Binding-site contacts:
Ligand atom C contacts residue GLU166 of chain 1.A at 3.8 Å.
Ligand atom O contacts residue GLN189 of chain 1.A at 2.9 Å (h-bond).
Ligand atom C3 contacts residue PRO168 of chain 1.A at 3.8 Å (hydrophobic).
Ligand atom O contacts residue MET165 of chain 1.A at 3.4 Å.
Ligand atom CD2 contacts residue HIS163 of chain 1.A at 3.7 Å.
Ligand atom CG1 contacts residue GLU166 of chain 1.A at 3.6 Å.
Ligand atom CG2 contacts residue GLN192 of chain 1.A at 3.6 Å.
Ligand atom C contacts residue CYS145 of chain 1.A at 2.5 Å (hydrophobic).
Ligand atom NAH contacts residue PHE140 of chain 1.A at 3.5 Å (h-bond).
Ligand atom CA contacts residue GLU166 of chain 1.A at 3.7 Å.
Ligand atom O contacts residue CYS145 of chain 1.A at 2.7 Å (h-bond).
Ligand atom O contacts residue GLY143 of chain 1.A at 3.1 Å (h-bond).
Ligand atom CG1 contacts residue MET165 of chain 1.A at 3.6 Å (hydrophobic).
Ligand atom CD1 contacts residue LEU141 of chain 1.A at 3.7 Å (hydrophobic).
Ligand atom OAD contacts residue PHE140 of chain 1.A at 3.3 Å.
Ligand atom CMK contacts residue HIS164 of chain 1.A at 3.7 Å.
Ligand atom OAD contacts residue HIS172 of chain 1.A at 3.6 Å.
Ligand atom N contacts residue THR190 of chain 1.A at 3.7 Å.
Ligand atom CD2 contacts residue GLU166 of chain 1.A at 3.6 Å.
Ligand atom CG contacts residue MET49 of chain 1.A at 3.8 Å (hydrophobic).
Ligand atom OAD contacts residue HIS163 of chain 1.A at 2.6 Å (h-bond).
Ligand atom O contacts residue GLU166 of chain 1.A at 2.9 Å (salt-bridge).
Ligand atom NAH contacts residue GLU166 of chain 1.A at 3.0 Å (salt-bridge).
Ligand atom O contacts residue PRO168 of chain 1.A at 3.4 Å.
Ligand atom OAD contacts residue GLU166 of chain 1.A at 3.6 Å.
Ligand atom N contacts residue GLN189 of chain 1.A at 3.6 Å (h-bond).
Ligand atom CB contacts residue SER144 of chain 1.A at 3.8 Å.
Ligand atom CD2 contacts residue HIS41 of chain 1.A at 3.4 Å.
Ligand atom CMK contacts residue HIS41 of chain 1.A at 3.0 Å.
Ligand atom N contacts residue HIS164 of chain 1.A at 3.1 Å (h-bond).
Ligand atom CG2 contacts residue THR190 of chain 1.A at 3.5 Å.
Ligand atom CA contacts residue GLU166 of chain 1.A at 3.7 Å.
Ligand atom CMK contacts residue CYS145 of chain 1.A at 1.9 Å (hydrophobic).
Ligand atom N contacts residue GLU166 of chain 1.A at 2.9 Å (salt-bridge).
Ligand atom O contacts residue SER144 of chain 1.A at 3.4 Å (h-bond).
Ligand atom O contacts residue ASN142 of chain 1.A at 3.6 Å.
Ligand atom CD1 contacts residue ASN142 of chain 1.A at 3.7 Å.
Ligand atom CD2 contacts residue MET49 of chain 1.A at 3.3 Å (hydrophobic).
Ligand atom CD1 contacts residue MET49 of chain 1.A at 3.2 Å (hydrophobic).
Ligand atom CG2 contacts residue LEU167 of chain 1.A at 3.7 Å (hydrophobic).

A protein and the small-molecule ligand that binds it are described below.
Small molecule (SMILES): CC(=O)N[C@H](C(=O)N[C@H](C(=O)N[C@@H](CC(C)C)C(=O)N[C@@H](C[C@@H]1CCNC1=O)[C@@H](C)O)[C@@H](C)OCc1ccccc1)C(C)C

Sequence of chain 1.A:
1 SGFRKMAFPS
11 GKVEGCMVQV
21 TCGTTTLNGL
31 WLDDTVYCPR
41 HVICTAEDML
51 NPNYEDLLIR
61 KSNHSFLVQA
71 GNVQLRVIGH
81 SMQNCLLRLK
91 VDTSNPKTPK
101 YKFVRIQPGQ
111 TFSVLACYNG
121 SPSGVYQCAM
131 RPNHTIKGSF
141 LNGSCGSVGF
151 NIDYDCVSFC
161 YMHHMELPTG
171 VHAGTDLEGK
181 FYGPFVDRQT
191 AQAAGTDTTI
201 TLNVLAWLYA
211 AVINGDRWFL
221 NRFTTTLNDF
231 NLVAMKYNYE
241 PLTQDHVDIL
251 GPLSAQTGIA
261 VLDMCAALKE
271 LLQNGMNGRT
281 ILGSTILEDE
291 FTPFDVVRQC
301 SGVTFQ

Sequence of chain 2.A:
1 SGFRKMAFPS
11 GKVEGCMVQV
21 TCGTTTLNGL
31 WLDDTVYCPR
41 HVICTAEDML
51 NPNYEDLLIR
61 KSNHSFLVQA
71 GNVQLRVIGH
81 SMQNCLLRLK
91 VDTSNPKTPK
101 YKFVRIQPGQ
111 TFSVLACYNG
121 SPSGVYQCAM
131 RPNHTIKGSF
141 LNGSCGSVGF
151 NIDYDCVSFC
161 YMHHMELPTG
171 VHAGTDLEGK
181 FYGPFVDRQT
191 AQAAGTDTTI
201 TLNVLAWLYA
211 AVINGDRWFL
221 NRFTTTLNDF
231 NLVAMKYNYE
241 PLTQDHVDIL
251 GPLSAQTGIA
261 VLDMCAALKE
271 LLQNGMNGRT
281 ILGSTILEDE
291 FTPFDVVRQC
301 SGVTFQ